Binding-site contacts:
Ligand atom C10 contacts residue TRP163 of chain 1.D at 4.0 Å (hydrophobic).
Ligand atom O1B contacts residue SER146 of chain 1.D at 3.8 Å.
Ligand atom C10 contacts residue GLY145 of chain 1.D at 4.0 Å.
Ligand atom N5 contacts residue TRP163 of chain 1.D at 3.7 Å.
Ligand atom C9 contacts residue HIS193 of chain 1.D at 3.2 Å.
Ligand atom C8 contacts residue GLN236 of chain 1.D at 4.0 Å.
Ligand atom C1 contacts residue GLN147 of chain 1.D at 4.0 Å.
Ligand atom C7 contacts residue TRP163 of chain 1.D at 3.8 Å (hydrophobic).
Ligand atom O7 contacts residue LEU204 of chain 1.D at 3.5 Å.
Ligand atom C11 contacts residue TRP163 of chain 1.D at 3.5 Å (hydrophobic).
Ligand atom C6 contacts residue GLY145 of chain 1.D at 4.2 Å.
Ligand atom C9 contacts residue TYR106 of chain 1.D at 3.2 Å (hydrophobic).
Ligand atom O9 contacts residue HIS193 of chain 1.D at 3.2 Å (h-bond).
Ligand atom O10 contacts residue LEU204 of chain 1.D at 2.9 Å.
Ligand atom C8 contacts residue GLU200 of chain 1.D at 4.2 Å.
Ligand atom C9 contacts residue GLU200 of chain 1.D at 3.1 Å.
Ligand atom C5 contacts residue GLY145 of chain 1.D at 3.6 Å.
Ligand atom O1A contacts residue GLN236 of chain 1.D at 2.6 Å (h-bond).
Ligand atom O9 contacts residue TYR106 of chain 1.D at 2.6 Å (h-bond).
Ligand atom C9 contacts residue LEU204 of chain 1.D at 4.1 Å (hydrophobic).
Ligand atom O1A contacts residue GLN147 of chain 1.D at 3.6 Å.
Ligand atom O9 contacts residue GLY238 of chain 1.D at 3.5 Å.
Ligand atom O9 contacts residue GLN236 of chain 1.D at 4.1 Å.
Ligand atom O4 contacts residue GLY145 of chain 1.D at 3.3 Å (h-bond).
Ligand atom C4 contacts residue GLY145 of chain 1.D at 3.2 Å.
Ligand atom O1A contacts residue GLY145 of chain 1.D at 4.0 Å.
Ligand atom O1A contacts residue SER146 of chain 1.D at 2.4 Å (h-bond).
Ligand atom O1B contacts residue GLN147 of chain 1.D at 3.5 Å (h-bond).
Ligand atom C1 contacts residue SER146 of chain 1.D at 3.5 Å.
Ligand atom C1 contacts residue GLN236 of chain 1.D at 3.2 Å.
Ligand atom N5 contacts residue GLY145 of chain 1.D at 3.0 Å (h-bond).
Ligand atom O1B contacts residue GLN236 of chain 1.D at 3.6 Å.
Ligand atom O8 contacts residue GLN236 of chain 1.D at 2.8 Å (h-bond).
Ligand atom O9 contacts residue GLU200 of chain 1.D at 3.1 Å (salt-bridge).
Ligand atom C10 contacts residue LEU204 of chain 1.D at 3.7 Å (hydrophobic).
Ligand atom C11 contacts residue GLY145 of chain 1.D at 3.7 Å.
Ligand atom C8 contacts residue TYR106 of chain 1.D at 3.4 Å (hydrophobic).
Ligand atom C11 contacts residue GLY144 of chain 1.D at 3.5 Å.
Ligand atom C11 contacts residue LEU204 of chain 1.D at 4.2 Å (hydrophobic).
Ligand atom O8 contacts residue TYR106 of chain 1.D at 2.6 Å (h-bond).

Sequence of chain 1.D:
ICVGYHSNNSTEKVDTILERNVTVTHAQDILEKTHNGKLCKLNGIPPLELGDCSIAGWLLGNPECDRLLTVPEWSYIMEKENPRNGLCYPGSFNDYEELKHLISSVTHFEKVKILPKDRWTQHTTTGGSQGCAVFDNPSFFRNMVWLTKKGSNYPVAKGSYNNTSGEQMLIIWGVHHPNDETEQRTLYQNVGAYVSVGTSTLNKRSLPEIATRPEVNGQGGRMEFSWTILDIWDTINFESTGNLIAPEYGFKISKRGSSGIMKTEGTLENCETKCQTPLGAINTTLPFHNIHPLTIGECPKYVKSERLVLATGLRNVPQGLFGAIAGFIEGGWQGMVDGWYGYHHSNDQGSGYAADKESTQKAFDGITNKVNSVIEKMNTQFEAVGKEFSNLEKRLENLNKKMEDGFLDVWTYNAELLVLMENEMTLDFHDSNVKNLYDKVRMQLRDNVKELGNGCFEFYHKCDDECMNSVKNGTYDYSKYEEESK

This protein binds this small molecule.
Small molecule (SMILES): CC(=O)N[C@H]1[C@H]([C@H](O)[C@H](O)CO)O[C@@](O)(C(=O)O)C[C@@H]1O